The protein below binds the small molecule below.
Small molecule (SMILES): CC(C)CCC[C@@H](C)[C@H]1CC[C@H]2[C@@H]3CC=C4C[C@@H](O)CC[C@]4(C)[C@H]3CC[C@]12C

Sequence of chain 1.A:
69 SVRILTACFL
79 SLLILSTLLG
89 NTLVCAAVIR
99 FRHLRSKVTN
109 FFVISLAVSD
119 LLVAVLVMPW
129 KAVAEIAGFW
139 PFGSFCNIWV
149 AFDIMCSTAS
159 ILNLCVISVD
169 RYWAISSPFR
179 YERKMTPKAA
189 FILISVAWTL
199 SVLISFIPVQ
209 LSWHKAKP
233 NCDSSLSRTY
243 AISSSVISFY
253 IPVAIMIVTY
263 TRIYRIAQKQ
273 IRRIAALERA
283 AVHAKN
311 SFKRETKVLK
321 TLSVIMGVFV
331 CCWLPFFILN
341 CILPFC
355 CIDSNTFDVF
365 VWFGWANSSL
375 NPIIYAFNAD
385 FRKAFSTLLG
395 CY

Binding-site contacts:
Ligand atom C20 contacts residue TRP211 of chain 1.A at 3.8 Å (hydrophobic).
Ligand atom C3 contacts residue PLM1 of chain 1.N at 4.5 Å.
Ligand atom C10 contacts residue PLM1 of chain 1.N at 4.2 Å.
Ligand atom C18 contacts residue TRP211 of chain 1.A at 3.6 Å (hydrophobic).
Ligand atom C4 contacts residue PLM1 of chain 1.N at 3.4 Å.
Ligand atom C6 contacts residue PLM1 of chain 1.N at 4.3 Å.
Ligand atom C27 contacts residue LEU201 of chain 1.A at 4.2 Å (hydrophobic).
Ligand atom C21 contacts residue TRP211 of chain 1.A at 3.9 Å (hydrophobic).
Ligand atom C19 contacts residue PLM1 of chain 1.N at 3.4 Å.
Ligand atom C23 contacts residue TRP211 of chain 1.A at 4.5 Å (hydrophobic).
Ligand atom C5 contacts residue PLM1 of chain 1.N at 3.8 Å.
Ligand atom C18 contacts residue PLM1 of chain 1.N at 4.4 Å.